A protein and the small-molecule ligand that binds it are described below.
Small molecule (SMILES): N[C@@H](CCCC[NH3+])C(=O)O

Binding-site contacts:
Ligand atom NZ contacts residue ASN111 of chain 1.A at 3.6 Å.
Ligand atom CB contacts residue ASN112 of chain 1.A at 4.4 Å.
Ligand atom N contacts residue ASN112 of chain 1.A at 3.3 Å (h-bond).
Ligand atom CA contacts residue ARG203 of chain 1.A at 4.0 Å.
Ligand atom CG contacts residue VAL1 of chain 1.G at 3.8 Å (hydrophobic).
Ligand atom OXT contacts residue HIS231 of chain 1.A at 3.3 Å (h-bond).
Ligand atom CA contacts residue HIS231 of chain 1.A at 3.8 Å.
Ligand atom N contacts residue VAL1 of chain 1.G at 1.3 Å.
Ligand atom CG contacts residue PHE130 of chain 1.A at 4.5 Å (hydrophobic).
Ligand atom O contacts residue VAL1 of chain 1.G at 3.9 Å.
Ligand atom O contacts residue HIS231 of chain 1.A at 3.8 Å.
Ligand atom OXT contacts residue ASP226 of chain 1.A at 4.3 Å.
Ligand atom CA contacts residue ASN112 of chain 1.A at 4.2 Å.
Ligand atom CG contacts residue LEU202 of chain 1.A at 4.0 Å (hydrophobic).
Ligand atom CB contacts residue ARG203 of chain 1.A at 4.5 Å.
Ligand atom CD contacts residue PHE130 of chain 1.A at 3.5 Å (hydrophobic).
Ligand atom CE contacts residue ASN112 of chain 1.A at 4.4 Å.
Ligand atom CE contacts residue ASN111 of chain 1.A at 4.0 Å.
Ligand atom C contacts residue VAL1 of chain 1.G at 3.6 Å (hydrophobic).
Ligand atom CD contacts residue LEU202 of chain 1.A at 4.4 Å (hydrophobic).
Ligand atom CB contacts residue LEU202 of chain 1.A at 4.0 Å (hydrophobic).
Ligand atom CG contacts residue ASN112 of chain 1.A at 3.4 Å.
Ligand atom C contacts residue HIS231 of chain 1.A at 3.5 Å.
Ligand atom O contacts residue ASN112 of chain 1.A at 3.0 Å (h-bond).
Ligand atom CB contacts residue VAL1 of chain 1.G at 3.4 Å (hydrophobic).
Ligand atom C contacts residue ASN112 of chain 1.A at 3.9 Å.
Ligand atom N contacts residue HIS231 of chain 1.A at 3.9 Å.
Ligand atom CG contacts residue ASN111 of chain 1.A at 4.1 Å.
Ligand atom CE contacts residue PHE130 of chain 1.A at 4.5 Å (hydrophobic).
Ligand atom N contacts residue ARG203 of chain 1.A at 4.5 Å.
Ligand atom CA contacts residue VAL1 of chain 1.G at 2.5 Å (hydrophobic).
Ligand atom CD contacts residue ASN111 of chain 1.A at 3.3 Å.
Ligand atom CD contacts residue ASN112 of chain 1.A at 4.1 Å.

Sequence of chain 1.A:
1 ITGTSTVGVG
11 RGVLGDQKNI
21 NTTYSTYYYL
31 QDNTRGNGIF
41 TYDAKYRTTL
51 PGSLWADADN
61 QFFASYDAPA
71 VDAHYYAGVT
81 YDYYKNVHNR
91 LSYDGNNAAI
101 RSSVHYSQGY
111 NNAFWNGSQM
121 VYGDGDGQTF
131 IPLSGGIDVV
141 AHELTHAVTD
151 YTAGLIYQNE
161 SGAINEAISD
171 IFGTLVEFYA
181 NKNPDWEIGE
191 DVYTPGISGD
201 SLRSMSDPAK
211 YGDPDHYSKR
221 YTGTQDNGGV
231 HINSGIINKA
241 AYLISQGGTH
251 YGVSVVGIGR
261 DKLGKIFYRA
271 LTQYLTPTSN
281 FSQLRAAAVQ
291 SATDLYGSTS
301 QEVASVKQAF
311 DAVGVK